Sequence of chain 1.A:
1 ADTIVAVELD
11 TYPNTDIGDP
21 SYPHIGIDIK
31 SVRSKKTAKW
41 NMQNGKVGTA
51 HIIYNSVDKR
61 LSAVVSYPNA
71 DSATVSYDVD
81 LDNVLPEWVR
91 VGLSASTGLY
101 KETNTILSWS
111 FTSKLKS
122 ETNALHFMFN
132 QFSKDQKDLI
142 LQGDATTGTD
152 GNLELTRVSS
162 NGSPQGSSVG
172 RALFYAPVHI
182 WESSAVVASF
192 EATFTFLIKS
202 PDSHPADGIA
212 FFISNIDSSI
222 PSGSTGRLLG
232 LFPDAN

A protein and the small-molecule ligand that binds it are described below.
Small molecule (SMILES): O=c1c(NCCCCCCO)c(NCCOCCO)c1=O

Binding-site contacts:
Ligand atom C14 contacts residue TYR12 of chain 1.A at 3.4 Å (hydrophobic).
Ligand atom O6 contacts residue LEU99 of chain 1.A at 4.2 Å.
Ligand atom C13 contacts residue DC1 of chain 1.C at 3.6 Å.
Ligand atom C9 contacts residue PRO23 of chain 1.A at 4.2 Å (hydrophobic).
Ligand atom C11 contacts residue DC1 of chain 1.C at 3.6 Å.
Ligand atom N2 contacts residue TYR12 of chain 1.A at 3.2 Å (h-bond).
Ligand atom C8 contacts residue TYR12 of chain 1.A at 3.5 Å (hydrophobic).
Ligand atom O6 contacts residue MAN1 of chain 1.G at 1.4 Å.
Ligand atom O4 contacts residue DC1 of chain 1.C at 1.5 Å.
Ligand atom C9 contacts residue PRO13 of chain 1.A at 3.2 Å (hydrophobic).
Ligand atom C2 contacts residue TYR12 of chain 1.A at 3.8 Å (hydrophobic).
Ligand atom O1 contacts residue TYR12 of chain 1.A at 3.7 Å.
Ligand atom C6 contacts residue TYR100 of chain 1.A at 4.1 Å (hydrophobic).
Ligand atom C9 contacts residue SER21 of chain 1.A at 3.8 Å.
Ligand atom C4 contacts residue TYR12 of chain 1.A at 3.7 Å (hydrophobic).
Ligand atom O4 contacts residue TYR22 of chain 1.A at 4.2 Å.
Ligand atom C1 contacts residue TYR12 of chain 1.A at 3.5 Å (hydrophobic).
Ligand atom C7 contacts residue TYR100 of chain 1.A at 3.4 Å (hydrophobic).
Ligand atom C1 contacts residue MAN1 of chain 1.G at 2.4 Å.
Ligand atom O1 contacts residue MAN1 of chain 1.G at 4.2 Å.
Ligand atom C9 contacts residue TYR22 of chain 1.A at 4.0 Å (hydrophobic).
Ligand atom O3 contacts residue TYR100 of chain 1.A at 2.4 Å (h-bond).
Ligand atom C6 contacts residue TYR12 of chain 1.A at 2.9 Å (hydrophobic).
Ligand atom C11 contacts residue PRO13 of chain 1.A at 3.6 Å (hydrophobic).
Ligand atom O2 contacts residue TYR12 of chain 1.A at 4.2 Å.
Ligand atom C5 contacts residue TYR12 of chain 1.A at 3.0 Å (hydrophobic).
Ligand atom O4 contacts residue PRO23 of chain 1.A at 4.0 Å.
Ligand atom C12 contacts residue DC1 of chain 1.C at 4.1 Å.
Ligand atom N1 contacts residue TYR12 of chain 1.A at 3.4 Å (h-bond).
Ligand atom C2 contacts residue MAN1 of chain 1.G at 3.7 Å.
Ligand atom C7 contacts residue TYR12 of chain 1.A at 3.4 Å (hydrophobic).
Ligand atom C10 contacts residue DC1 of chain 1.C at 3.6 Å.
Ligand atom O4 contacts residue SER21 of chain 1.A at 3.9 Å.
Ligand atom C9 contacts residue DC1 of chain 1.C at 2.9 Å.
Ligand atom C12 contacts residue PRO13 of chain 1.A at 3.8 Å (hydrophobic).
Ligand atom C10 contacts residue PRO13 of chain 1.A at 3.5 Å (hydrophobic).
Ligand atom N2 contacts residue TYR100 of chain 1.A at 4.2 Å.
Ligand atom O3 contacts residue TYR12 of chain 1.A at 4.1 Å.
Ligand atom C3 contacts residue TYR12 of chain 1.A at 2.9 Å (hydrophobic).
Ligand atom C1 contacts residue LEU99 of chain 1.A at 4.3 Å (hydrophobic).